The small molecule below binds the protein below.
Small molecule (SMILES): O=C1CNC(=O)N1

Sequence of chain 4.A:
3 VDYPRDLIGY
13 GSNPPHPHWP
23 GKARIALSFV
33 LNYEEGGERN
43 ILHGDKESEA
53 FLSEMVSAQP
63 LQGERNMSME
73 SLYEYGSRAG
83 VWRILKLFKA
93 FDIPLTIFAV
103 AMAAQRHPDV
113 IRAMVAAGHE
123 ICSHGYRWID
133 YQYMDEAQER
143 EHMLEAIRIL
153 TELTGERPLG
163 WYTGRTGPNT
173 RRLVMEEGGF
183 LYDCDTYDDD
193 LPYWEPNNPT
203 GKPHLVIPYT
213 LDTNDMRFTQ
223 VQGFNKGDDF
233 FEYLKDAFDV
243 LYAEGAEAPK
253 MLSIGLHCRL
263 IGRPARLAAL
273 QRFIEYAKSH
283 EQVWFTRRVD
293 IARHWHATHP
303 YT

Binding-site contacts:
Ligand atom O1 contacts residue TRP130 of chain 4.A at 3.9 Å.
Ligand atom C contacts residue HIS126 of chain 4.A at 3.9 Å.
Ligand atom C contacts residue GLY166 of chain 4.A at 3.7 Å.
Ligand atom C2 contacts residue HIS259 of chain 4.A at 4.0 Å.
Ligand atom N1 contacts residue HIS126 of chain 4.A at 3.1 Å (h-bond).
Ligand atom C2 contacts residue GLU36 of chain 4.A at 3.3 Å.
Ligand atom O contacts residue GLY166 of chain 4.A at 3.1 Å.
Ligand atom O contacts residue HIS126 of chain 4.A at 3.8 Å.
Ligand atom C1 contacts residue ARG167 of chain 4.A at 4.1 Å.
Ligand atom C contacts residue THR165 of chain 4.A at 3.8 Å.
Ligand atom C1 contacts residue PHE53 of chain 4.A at 3.8 Å (hydrophobic).
Ligand atom C contacts residue ARG167 of chain 4.A at 4.0 Å.
Ligand atom N1 contacts residue TYR164 of chain 4.A at 4.2 Å.
Ligand atom O1 contacts residue HIS259 of chain 4.A at 2.8 Å (h-bond).
Ligand atom N contacts residue TRP130 of chain 4.A at 4.0 Å.
Ligand atom C contacts residue TYR164 of chain 4.A at 4.4 Å (hydrophobic).
Ligand atom C1 contacts residue TRP130 of chain 4.A at 4.3 Å (hydrophobic).
Ligand atom C2 contacts residue HIS126 of chain 4.A at 4.0 Å.
Ligand atom N contacts residue LEU54 of chain 4.A at 4.4 Å.
Ligand atom O1 contacts residue LEU54 of chain 4.A at 4.3 Å.
Ligand atom N contacts residue PHE53 of chain 4.A at 3.9 Å.
Ligand atom C1 contacts residue TYR164 of chain 4.A at 4.3 Å (hydrophobic).
Ligand atom C2 contacts residue TRP130 of chain 4.A at 3.5 Å (hydrophobic).
Ligand atom N contacts residue MET218 of chain 4.A at 4.5 Å.
Ligand atom C contacts residue TRP130 of chain 4.A at 3.2 Å (hydrophobic).
Ligand atom N1 contacts residue TRP130 of chain 4.A at 2.7 Å (h-bond).
Ligand atom N1 contacts residue THR165 of chain 4.A at 4.0 Å.
Ligand atom N contacts residue TYR164 of chain 4.A at 4.4 Å.
Ligand atom O1 contacts residue HIS126 of chain 4.A at 4.0 Å.
Ligand atom O contacts residue ARG167 of chain 4.A at 3.0 Å (salt-bridge).
Ligand atom N contacts residue HIS259 of chain 4.A at 4.5 Å.
Ligand atom O1 contacts residue ASN34 of chain 4.A at 3.8 Å.
Ligand atom O contacts residue TRP130 of chain 4.A at 3.5 Å (h-bond).
Ligand atom O1 contacts residue GLU36 of chain 4.A at 2.6 Å (salt-bridge).
Ligand atom C1 contacts residue GLY166 of chain 4.A at 4.1 Å.
Ligand atom N1 contacts residue GLU36 of chain 4.A at 3.3 Å (salt-bridge).
Ligand atom O contacts residue THR165 of chain 4.A at 2.8 Å (h-bond).
Ligand atom N1 contacts residue GLY166 of chain 4.A at 4.5 Å.